Binding-site contacts:
Ligand atom N15 contacts residue PHE283 of chain 1.D at 3.3 Å.
Ligand atom C1 contacts residue PHE283 of chain 1.D at 3.6 Å (hydrophobic).
Ligand atom C28 contacts residue GLU275 of chain 1.D at 3.8 Å.
Ligand atom C18 contacts residue MET267 of chain 1.D at 3.2 Å (hydrophobic).
Ligand atom C21 contacts residue MET267 of chain 1.D at 3.5 Å (hydrophobic).
Ligand atom N11 contacts residue PHE283 of chain 1.D at 3.6 Å.
Ligand atom N4 contacts residue TYR247 of chain 1.D at 3.7 Å.
Ligand atom N5 contacts residue TYR247 of chain 1.D at 2.5 Å (h-bond).
Ligand atom C21 contacts residue GLY279 of chain 1.D at 3.4 Å.
Ligand atom N12 contacts residue ILE246 of chain 1.D at 3.6 Å.
Ligand atom N4 contacts residue GLN280 of chain 1.D at 3.6 Å (h-bond).
Ligand atom C28 contacts residue VAL276 of chain 1.D at 3.8 Å (hydrophobic).
Ligand atom C10 contacts residue PHE283 of chain 1.D at 3.5 Å (hydrophobic).
Ligand atom C9 contacts residue GLY279 of chain 1.D at 3.5 Å.
Ligand atom C27 contacts residue GLY279 of chain 1.D at 3.5 Å.
Ligand atom N7 contacts residue MET267 of chain 1.D at 3.3 Å (h-bond).
Ligand atom C26 contacts residue TYR247 of chain 1.D at 3.5 Å (hydrophobic).
Ligand atom C13 contacts residue LEU229 of chain 1.D at 3.5 Å (hydrophobic).
Ligand atom C29 contacts residue PRO266 of chain 1.D at 3.8 Å (hydrophobic).
Ligand atom C25 contacts residue GLN280 of chain 1.D at 3.6 Å.
Ligand atom C9 contacts residue MET267 of chain 1.D at 3.5 Å (hydrophobic).
Ligand atom C9 contacts residue TYR247 of chain 1.D at 3.6 Å (hydrophobic).
Ligand atom C2 contacts residue PHE283 of chain 1.D at 3.5 Å (hydrophobic).
Ligand atom N11 contacts residue ILE246 of chain 1.D at 3.7 Å.
Ligand atom C25 contacts residue ILE246 of chain 1.D at 3.6 Å (hydrophobic).
Ligand atom C16 contacts residue MET267 of chain 1.D at 3.3 Å (hydrophobic).
Ligand atom C3 contacts residue TYR247 of chain 1.D at 3.5 Å (hydrophobic).
Ligand atom N4 contacts residue MET267 of chain 1.D at 3.6 Å (h-bond).
Ligand atom C13 contacts residue PHE283 of chain 1.D at 3.9 Å (hydrophobic).
Ligand atom C14 contacts residue MET267 of chain 1.D at 3.6 Å (hydrophobic).
Ligand atom C30 contacts residue GLU275 of chain 1.D at 3.6 Å.
Ligand atom C30 contacts residue PRO266 of chain 1.D at 3.9 Å (hydrophobic).
Ligand atom C10 contacts residue MET267 of chain 1.D at 3.5 Å (hydrophobic).
Ligand atom C3 contacts residue MET267 of chain 1.D at 3.4 Å (hydrophobic).
Ligand atom O19 contacts residue GLN280 of chain 1.D at 2.7 Å (h-bond).
Ligand atom N5 contacts residue MET267 of chain 1.D at 3.5 Å.
Ligand atom C26 contacts residue MET267 of chain 1.D at 3.5 Å (hydrophobic).
Ligand atom C14 contacts residue GLY279 of chain 1.D at 3.8 Å.
Ligand atom O20 contacts residue PHE283 of chain 1.D at 3.6 Å.
Ligand atom C16 contacts residue PHE283 of chain 1.D at 3.4 Å (hydrophobic).

The small molecule below binds the protein below.
Small molecule (SMILES): Cn1ncc(C(=O)N2CCC2)c1C(=O)Nc1ccn2cc(-c3ccccc3)nc2n1

Sequence of chain 1.D:
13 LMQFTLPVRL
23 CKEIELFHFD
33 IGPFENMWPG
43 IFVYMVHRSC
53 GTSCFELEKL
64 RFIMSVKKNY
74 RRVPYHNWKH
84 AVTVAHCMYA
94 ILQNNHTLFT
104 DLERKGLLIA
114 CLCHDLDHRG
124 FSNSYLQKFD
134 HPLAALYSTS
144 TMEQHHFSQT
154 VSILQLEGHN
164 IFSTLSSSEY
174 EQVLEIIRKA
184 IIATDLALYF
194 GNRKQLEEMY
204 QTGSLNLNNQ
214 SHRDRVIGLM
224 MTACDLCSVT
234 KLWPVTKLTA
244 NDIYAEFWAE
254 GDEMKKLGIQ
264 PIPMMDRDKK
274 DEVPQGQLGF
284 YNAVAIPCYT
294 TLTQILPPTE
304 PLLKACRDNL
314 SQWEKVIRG